Binding-site contacts:
Ligand atom C1 contacts residue GLU166 of chain 1.B at 3.2 Å.
Ligand atom O4 contacts residue HIS41 of chain 1.B at 2.7 Å (h-bond).
Ligand atom C27 contacts residue THR25 of chain 1.B at 3.2 Å.
Ligand atom O3 contacts residue SER144 of chain 1.B at 3.1 Å (h-bond).
Ligand atom C20 contacts residue GLY143 of chain 1.B at 3.7 Å.
Ligand atom C19 contacts residue CYS145 of chain 1.B at 1.8 Å (hydrophobic).
Ligand atom C9 contacts residue MET49 of chain 1.B at 3.5 Å (hydrophobic).
Ligand atom C22 contacts residue THR26 of chain 1.B at 3.5 Å.
Ligand atom N contacts residue MET165 of chain 1.B at 3.5 Å (h-bond).
Ligand atom C11 contacts residue HIS164 of chain 1.B at 3.2 Å.
Ligand atom C26 contacts residue MET49 of chain 1.B at 3.5 Å (hydrophobic).
Ligand atom O2 contacts residue HIS172 of chain 1.B at 3.7 Å.
Ligand atom C14 contacts residue CYS145 of chain 1.B at 3.2 Å (hydrophobic).
Ligand atom O3 contacts residue CYS145 of chain 1.B at 2.8 Å (h-bond).
Ligand atom C18 contacts residue GLU166 of chain 1.B at 3.5 Å.
Ligand atom N2 contacts residue GLU166 of chain 1.B at 3.2 Å (salt-bridge).
Ligand atom N1 contacts residue HIS164 of chain 1.B at 3.1 Å (h-bond).
Ligand atom O2 contacts residue PHE140 of chain 1.B at 3.4 Å.
Ligand atom C20 contacts residue CYS145 of chain 1.B at 2.7 Å (hydrophobic).
Ligand atom C3 contacts residue THR190 of chain 1.B at 3.4 Å.
Ligand atom C21 contacts residue ASN142 of chain 1.B at 3.6 Å.
Ligand atom C21 contacts residue GLY143 of chain 1.B at 3.7 Å.
Ligand atom C9 contacts residue MET165 of chain 1.B at 3.6 Å (hydrophobic).
Ligand atom C10 contacts residue HIS164 of chain 1.B at 3.7 Å.
Ligand atom O3 contacts residue GLY143 of chain 1.B at 2.9 Å (h-bond).
Ligand atom C28 contacts residue THR25 of chain 1.B at 3.1 Å.
Ligand atom O4 contacts residue CYS145 of chain 1.B at 2.4 Å (h-bond).
Ligand atom C21 contacts residue THR26 of chain 1.B at 3.5 Å.
Ligand atom O contacts residue GLU166 of chain 1.B at 3.2 Å (salt-bridge).
Ligand atom C20 contacts residue ASN142 of chain 1.B at 3.5 Å.
Ligand atom C13 contacts residue CYS145 of chain 1.B at 2.8 Å (hydrophobic).
Ligand atom N2 contacts residue PHE140 of chain 1.B at 3.4 Å (h-bond).
Ligand atom C12 contacts residue HIS164 of chain 1.B at 3.7 Å.
Ligand atom O2 contacts residue HIS163 of chain 1.B at 2.7 Å (h-bond).
Ligand atom C23 contacts residue THR25 of chain 1.B at 3.7 Å.
Ligand atom O2 contacts residue GLU166 of chain 1.B at 3.6 Å.
Ligand atom N3 contacts residue ASN142 of chain 1.B at 3.3 Å (h-bond).
Ligand atom N1 contacts residue CYS145 of chain 1.B at 3.2 Å (h-bond).
Ligand atom C10 contacts residue MET49 of chain 1.B at 3.4 Å (hydrophobic).
Ligand atom C27 contacts residue HIS41 of chain 1.B at 3.5 Å.

The protein below binds the small molecule below.
Small molecule (SMILES): O=C1NCC[C@H]1C[C@H](NC(=O)[C@@H]1CCCN1C(=O)OCc1ccccc1)[C@@H](O)C(=O)NCCc1ccccc1

Sequence of chain 1.B:
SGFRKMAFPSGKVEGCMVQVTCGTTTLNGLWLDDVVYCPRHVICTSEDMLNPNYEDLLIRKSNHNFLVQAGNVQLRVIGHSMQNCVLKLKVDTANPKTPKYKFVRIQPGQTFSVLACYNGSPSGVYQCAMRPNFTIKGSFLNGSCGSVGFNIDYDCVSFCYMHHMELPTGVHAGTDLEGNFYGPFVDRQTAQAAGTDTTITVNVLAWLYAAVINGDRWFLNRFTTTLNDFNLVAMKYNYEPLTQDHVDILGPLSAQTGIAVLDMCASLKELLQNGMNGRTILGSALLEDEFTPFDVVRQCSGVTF